Sequence of chain 1.A:
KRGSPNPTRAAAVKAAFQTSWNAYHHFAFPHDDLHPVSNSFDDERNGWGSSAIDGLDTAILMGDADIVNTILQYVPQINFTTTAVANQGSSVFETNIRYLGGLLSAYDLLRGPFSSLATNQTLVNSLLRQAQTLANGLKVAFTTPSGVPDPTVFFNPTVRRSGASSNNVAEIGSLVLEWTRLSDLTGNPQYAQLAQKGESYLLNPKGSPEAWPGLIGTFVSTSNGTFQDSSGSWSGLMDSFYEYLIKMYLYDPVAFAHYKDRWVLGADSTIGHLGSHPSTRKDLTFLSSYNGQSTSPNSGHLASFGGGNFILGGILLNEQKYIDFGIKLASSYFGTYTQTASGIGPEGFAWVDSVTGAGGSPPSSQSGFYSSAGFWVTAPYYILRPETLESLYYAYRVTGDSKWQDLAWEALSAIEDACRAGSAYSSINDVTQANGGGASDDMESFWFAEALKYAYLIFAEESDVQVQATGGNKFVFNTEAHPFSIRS

This protein binds this small molecule.
Small molecule (SMILES): CC(=O)N[C@@H]1[C@@H](O)[C@H](O)[C@@H](CO)O[C@H]1O

Binding-site contacts:
Ligand atom O7 contacts residue ASN230 of chain 1.A at 3.1 Å (h-bond).
Ligand atom N2 contacts residue ASN230 of chain 1.A at 2.9 Å (h-bond).
Ligand atom O5 contacts residue SER229 of chain 1.A at 3.1 Å (h-bond).
Ligand atom O5 contacts residue SER227 of chain 1.A at 3.2 Å (h-bond).
Ligand atom C3 contacts residue ASN230 of chain 1.A at 3.8 Å.
Ligand atom C1 contacts residue ASN230 of chain 1.A at 1.4 Å.
Ligand atom C1 contacts residue SER229 of chain 1.A at 4.0 Å.
Ligand atom C1 contacts residue SER227 of chain 1.A at 3.8 Å.
Ligand atom O6 contacts residue SER227 of chain 1.A at 3.0 Å (h-bond).
Ligand atom C2 contacts residue ASN230 of chain 1.A at 2.5 Å.
Ligand atom C5 contacts residue SER229 of chain 1.A at 4.1 Å.
Ligand atom O6 contacts residue SER171 of chain 1.A at 3.8 Å.
Ligand atom C7 contacts residue ASN230 of chain 1.A at 3.4 Å.
Ligand atom C5 contacts residue SER227 of chain 1.A at 3.7 Å.
Ligand atom O5 contacts residue ASN230 of chain 1.A at 2.4 Å (h-bond).
Ligand atom C4 contacts residue ASN230 of chain 1.A at 4.2 Å.
Ligand atom C1 contacts residue THR232 of chain 1.A at 3.9 Å.
Ligand atom O6 contacts residue SER229 of chain 1.A at 3.8 Å.
Ligand atom N2 contacts residue THR232 of chain 1.A at 4.2 Å.
Ligand atom C5 contacts residue ASN230 of chain 1.A at 3.7 Å.
Ligand atom C6 contacts residue SER229 of chain 1.A at 3.9 Å.
Ligand atom C6 contacts residue SER227 of chain 1.A at 3.8 Å.